A protein and the small-molecule ligand that binds it are described below.
Small molecule (SMILES): NC(=[NH2+])NCCC[C@H](NC(=O)[C@@H]1CCCN1C(=O)[C@H](N)Cc1ccccc1)[C@H](O)CCl

Binding-site contacts:
Ligand atom CA contacts residue GLY228 of chain 1.B at 3.5 Å.
Ligand atom NH1 contacts residue GLY238 of chain 1.B at 3.5 Å.
Ligand atom CB1 contacts residue HIS43 of chain 1.B at 3.5 Å.
Ligand atom C1 contacts residue GLU202 of chain 1.B at 3.7 Å.
Ligand atom NH2 contacts residue ALA200 of chain 1.B at 3.4 Å (h-bond).
Ligand atom NH1 contacts residue ALA200 of chain 1.B at 3.3 Å (h-bond).
Ligand atom CE2 contacts residue LEU96 of chain 1.B at 3.7 Å (hydrophobic).
Ligand atom CZ1 contacts residue ALA200 of chain 1.B at 3.3 Å (hydrophobic).
Ligand atom CZ contacts residue LEU96 of chain 1.B at 3.7 Å (hydrophobic).
Ligand atom CG1 contacts residue TYR47 of chain 1.B at 3.6 Å (hydrophobic).
Ligand atom O contacts residue TRP227 of chain 1.B at 3.2 Å.
Ligand atom O1 contacts residue TRP50 of chain 1.B at 3.6 Å.
Ligand atom C3 contacts residue SER205 of chain 1.B at 2.5 Å.
Ligand atom O2 contacts residue SER205 of chain 1.B at 2.3 Å (h-bond).
Ligand atom NE contacts residue GLY228 of chain 1.B at 3.6 Å.
Ligand atom C2 contacts residue HIS43 of chain 1.B at 2.9 Å.
Ligand atom CA2 contacts residue GLU202 of chain 1.B at 3.7 Å.
Ligand atom NH1 contacts residue ASP199 of chain 1.B at 2.9 Å (salt-bridge).
Ligand atom CB contacts residue GLY228 of chain 1.B at 3.6 Å.
Ligand atom C contacts residue GLY228 of chain 1.B at 3.7 Å.
Ligand atom CZ contacts residue GLU94 of chain 1.B at 3.6 Å.
Ligand atom N contacts residue GLY228 of chain 1.B at 3.0 Å (h-bond).
Ligand atom CA2 contacts residue SER205 of chain 1.B at 2.5 Å.
Ligand atom N2 contacts residue HIS43 of chain 1.B at 3.2 Å (h-bond).
Ligand atom O2 contacts residue GLY203 of chain 1.B at 3.3 Å (h-bond).
Ligand atom CZ1 contacts residue ASP199 of chain 1.B at 3.7 Å.
Ligand atom N2 contacts residue SER226 of chain 1.B at 2.9 Å (h-bond).
Ligand atom C3 contacts residue HIS43 of chain 1.B at 1.6 Å.
Ligand atom NH2 contacts residue ASP199 of chain 1.B at 2.8 Å (salt-bridge).
Ligand atom O1 contacts residue GLU202 of chain 1.B at 2.5 Å (salt-bridge).
Ligand atom C contacts residue TRP227 of chain 1.B at 3.7 Å (hydrophobic).
Ligand atom C2 contacts residue SER205 of chain 1.B at 1.5 Å.
Ligand atom CB2 contacts residue SER226 of chain 1.B at 3.7 Å.
Ligand atom CD3 contacts residue TRP227 of chain 1.B at 3.6 Å (hydrophobic).
Ligand atom CZ1 contacts residue GLY228 of chain 1.B at 3.7 Å.
Ligand atom N2 contacts residue SER205 of chain 1.B at 3.1 Å (h-bond).
Ligand atom CB2 contacts residue SER205 of chain 1.B at 2.8 Å.
Ligand atom CA2 contacts residue HIS43 of chain 1.B at 3.6 Å.
Ligand atom O contacts residue GLY228 of chain 1.B at 3.0 Å (h-bond).
Ligand atom NH2 contacts residue GLY230 of chain 1.B at 2.9 Å (h-bond).

Sequence of chain 1.B:
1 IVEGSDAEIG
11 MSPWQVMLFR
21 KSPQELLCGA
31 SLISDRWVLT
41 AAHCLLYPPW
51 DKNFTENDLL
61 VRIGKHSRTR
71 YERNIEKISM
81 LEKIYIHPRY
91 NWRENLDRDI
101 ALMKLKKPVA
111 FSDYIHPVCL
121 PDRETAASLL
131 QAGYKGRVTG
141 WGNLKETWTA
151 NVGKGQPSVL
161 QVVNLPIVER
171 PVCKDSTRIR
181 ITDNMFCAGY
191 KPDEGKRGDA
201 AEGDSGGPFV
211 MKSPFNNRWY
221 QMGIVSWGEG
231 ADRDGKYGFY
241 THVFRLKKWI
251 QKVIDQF